Sequence of chain 1.A:
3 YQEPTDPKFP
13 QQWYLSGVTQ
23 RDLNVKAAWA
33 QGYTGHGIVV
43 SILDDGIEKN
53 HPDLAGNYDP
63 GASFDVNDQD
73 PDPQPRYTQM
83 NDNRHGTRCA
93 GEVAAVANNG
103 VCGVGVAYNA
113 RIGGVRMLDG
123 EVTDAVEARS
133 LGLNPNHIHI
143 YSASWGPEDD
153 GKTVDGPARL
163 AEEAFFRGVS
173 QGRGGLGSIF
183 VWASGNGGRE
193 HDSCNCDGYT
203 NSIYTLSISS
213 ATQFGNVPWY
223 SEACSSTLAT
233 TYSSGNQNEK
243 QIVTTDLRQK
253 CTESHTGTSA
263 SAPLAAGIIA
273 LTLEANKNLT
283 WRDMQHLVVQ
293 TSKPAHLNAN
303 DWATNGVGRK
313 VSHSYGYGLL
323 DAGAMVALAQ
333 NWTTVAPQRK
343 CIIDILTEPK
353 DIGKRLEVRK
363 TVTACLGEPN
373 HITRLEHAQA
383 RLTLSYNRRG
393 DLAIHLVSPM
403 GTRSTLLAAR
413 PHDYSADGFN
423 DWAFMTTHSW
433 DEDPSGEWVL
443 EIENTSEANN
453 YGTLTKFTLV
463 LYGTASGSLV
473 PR

This small molecule binds to this protein.
Small molecule (SMILES): COCC[NH+]1CCN(c2ccc(Oc3cc(C[NH+]4CCC(CNC(C)=O)CC4)cc(-c4cc(Cl)cc(Cl)c4)n3)cn2)CC1

Binding-site contacts:
Ligand atom CL2 contacts residue LEU133 of chain 1.A at 3.7 Å.
Ligand atom CAG contacts residue GLY158 of chain 1.A at 3.7 Å.
Ligand atom CAN contacts residue GLY148 of chain 1.A at 3.5 Å.
Ligand atom CAT contacts residue TRP147 of chain 1.A at 3.5 Å (hydrophobic).
Ligand atom CAH contacts residue GLY158 of chain 1.A at 3.5 Å.
Ligand atom CAR contacts residue TYR201 of chain 1.A at 3.6 Å (hydrophobic).
Ligand atom CL2 contacts residue TRP184 of chain 1.A at 3.7 Å.
Ligand atom CBG contacts residue GLY148 of chain 1.A at 3.5 Å.
Ligand atom CAZ contacts residue GLU129 of chain 1.A at 3.7 Å.
Ligand atom CAB contacts residue ALA160 of chain 1.A at 3.6 Å (hydrophobic).
Ligand atom CAH contacts residue ASP157 of chain 1.A at 3.5 Å.
Ligand atom CAL contacts residue GLU129 of chain 1.A at 3.5 Å.
Ligand atom CAU contacts residue TRP147 of chain 1.A at 3.7 Å (hydrophobic).
Ligand atom CAH contacts residue TYR201 of chain 1.A at 3.2 Å (hydrophobic).
Ligand atom CAM contacts residue GLY148 of chain 1.A at 3.8 Å.
Ligand atom OBN contacts residue TRP147 of chain 1.A at 3.6 Å.
Ligand atom CAO contacts residue GLY148 of chain 1.A at 3.4 Å.
Ligand atom CAW contacts residue TRP184 of chain 1.A at 3.7 Å (hydrophobic).
Ligand atom CAK contacts residue GLU129 of chain 1.A at 3.4 Å.
Ligand atom CBQ contacts residue TRP147 of chain 1.A at 3.4 Å (hydrophobic).
Ligand atom CAJ contacts residue GLU129 of chain 1.A at 3.1 Å.
Ligand atom CAW contacts residue MET119 of chain 1.A at 3.6 Å (hydrophobic).
Ligand atom CAT contacts residue LEU120 of chain 1.A at 3.8 Å (hydrophobic).
Ligand atom CBP contacts residue TRP147 of chain 1.A at 3.8 Å (hydrophobic).
Ligand atom NAI contacts residue TYR201 of chain 1.A at 3.1 Å (h-bond).
Ligand atom CL1 contacts residue LEU45 of chain 1.A at 3.2 Å.
Ligand atom NAI contacts residue GLU129 of chain 1.A at 2.7 Å (salt-bridge).
Ligand atom CAK contacts residue VAL124 of chain 1.A at 3.3 Å (hydrophobic).
Ligand atom CAM contacts residue GLU129 of chain 1.A at 3.4 Å.
Ligand atom NAP contacts residue GLY148 of chain 1.A at 3.6 Å.
Ligand atom CAJ contacts residue VAL124 of chain 1.A at 3.8 Å (hydrophobic).
Ligand atom OAC contacts residue ASP126 of chain 1.A at 3.7 Å.
Ligand atom CAR contacts residue GLU129 of chain 1.A at 3.1 Å.
Ligand atom OBA contacts residue GLY148 of chain 1.A at 3.7 Å.
Ligand atom NBF contacts residue TRP147 of chain 1.A at 3.6 Å.
Ligand atom CAX contacts residue MET119 of chain 1.A at 3.6 Å (hydrophobic).
Ligand atom CAL contacts residue TYR201 of chain 1.A at 3.4 Å (hydrophobic).
Ligand atom OAC contacts residue ALA160 of chain 1.A at 3.7 Å.
Ligand atom CAH contacts residue GLU129 of chain 1.A at 3.8 Å.
Ligand atom CAX contacts residue TRP184 of chain 1.A at 3.8 Å (hydrophobic).